The protein below binds the small molecule below.
Small molecule (SMILES): Nc1ncnc2c1ncn2[C@@H]1O[C@H](CO[P](=O)(O)O[C@H]2[C@@H](O)[C@H](n3cnc4c(N)ncnc43)O[C@@H]2CO[P](=O)(O)O[C@H]2[C@@H](O)[C@H](n3cnc4c(N)ncnc43)O[C@@H]2COP(=O)(O)O)[C@@H](O)[C@H]1O

Binding-site contacts:
Ligand atom C2 contacts residue U1 of chain 48.C at 3.5 Å.
Ligand atom N3 contacts residue U2 of chain 48.C at 3.7 Å.
Ligand atom N6 contacts residue U1 of chain 48.C at 2.8 Å (h-bond).
Ligand atom C2 contacts residue U2 of chain 48.C at 3.2 Å.
Ligand atom N1 contacts residue U1 of chain 48.C at 2.8 Å (h-bond).
Ligand atom N6 contacts residue U2 of chain 48.C at 4.2 Å.
Ligand atom N1 contacts residue U2 of chain 48.C at 3.5 Å (h-bond).
Ligand atom C2 contacts residue U3 of chain 48.C at 3.0 Å.
Ligand atom C6 contacts residue U2 of chain 48.C at 4.1 Å.
Ligand atom C6 contacts residue U1 of chain 48.C at 3.6 Å.
Ligand atom C4 contacts residue U2 of chain 48.C at 4.3 Å.
Ligand atom N1 contacts residue U3 of chain 48.C at 2.7 Å (h-bond).
Ligand atom N3 contacts residue U3 of chain 48.C at 4.2 Å.
Ligand atom C6 contacts residue U3 of chain 48.C at 3.3 Å.
Ligand atom N6 contacts residue U3 of chain 48.C at 3.0 Å (h-bond).